A small-molecule ligand and the protein it binds are described below.
Small molecule (SMILES): CC(=O)N[C@@H]1[C@@H](O)[C@@H](O)[C@@H](CO)O[C@@H]1O

Sequence of chain 1.K:
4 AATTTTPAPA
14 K

Sequence of chain 1.C:
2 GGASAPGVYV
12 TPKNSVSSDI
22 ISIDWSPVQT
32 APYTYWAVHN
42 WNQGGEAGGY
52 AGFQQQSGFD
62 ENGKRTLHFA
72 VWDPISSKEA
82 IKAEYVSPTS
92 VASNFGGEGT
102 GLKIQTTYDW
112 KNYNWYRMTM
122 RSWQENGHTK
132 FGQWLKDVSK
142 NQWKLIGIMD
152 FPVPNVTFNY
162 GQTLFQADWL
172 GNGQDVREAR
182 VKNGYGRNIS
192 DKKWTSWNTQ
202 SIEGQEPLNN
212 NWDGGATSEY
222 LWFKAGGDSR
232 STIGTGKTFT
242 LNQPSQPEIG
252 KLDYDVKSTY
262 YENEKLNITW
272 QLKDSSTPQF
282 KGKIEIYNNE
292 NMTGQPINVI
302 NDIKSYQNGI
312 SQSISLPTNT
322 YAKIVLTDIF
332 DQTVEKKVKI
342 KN

Binding-site contacts:
Ligand atom C6 contacts residue GLN55 of chain 1.C at 3.4 Å.
Ligand atom C3 contacts residue THR7 of chain 1.K at 2.8 Å.
Ligand atom O5 contacts residue THR7 of chain 1.K at 2.3 Å (h-bond).
Ligand atom O4 contacts residue HIS69 of chain 1.C at 3.6 Å.
Ligand atom O6 contacts residue GLN55 of chain 1.C at 2.6 Å (h-bond).
Ligand atom O6 contacts residue GLN106 of chain 1.C at 3.9 Å.
Ligand atom C1 contacts residue TYR51 of chain 1.C at 3.4 Å (hydrophobic).
Ligand atom O6 contacts residue GLN57 of chain 1.C at 3.5 Å (h-bond).
Ligand atom C1 contacts residue THR7 of chain 1.K at 1.4 Å.
Ligand atom N2 contacts residue TYR51 of chain 1.C at 3.1 Å (h-bond).
Ligand atom C4 contacts residue THR7 of chain 1.K at 3.5 Å.
Ligand atom C4 contacts residue LYS104 of chain 1.C at 3.8 Å.
Ligand atom C8 contacts residue PHE96 of chain 1.C at 3.6 Å (hydrophobic).
Ligand atom O3 contacts residue GLU99 of chain 1.C at 2.7 Å (salt-bridge).
Ligand atom O7 contacts residue TYR51 of chain 1.C at 3.5 Å (h-bond).
Ligand atom O4 contacts residue GLN106 of chain 1.C at 2.9 Å (h-bond).
Ligand atom C5 contacts residue THR7 of chain 1.K at 2.9 Å.
Ligand atom N2 contacts residue THR7 of chain 1.K at 2.8 Å (h-bond).
Ligand atom N2 contacts residue GLU99 of chain 1.C at 3.0 Å (salt-bridge).
Ligand atom C7 contacts residue GLU99 of chain 1.C at 3.8 Å.
Ligand atom O3 contacts residue LYS104 of chain 1.C at 3.1 Å (salt-bridge).
Ligand atom C3 contacts residue GLU99 of chain 1.C at 3.4 Å.
Ligand atom C3 contacts residue LYS104 of chain 1.C at 3.9 Å.
Ligand atom O5 contacts residue HIS69 of chain 1.C at 3.9 Å.
Ligand atom C2 contacts residue THR7 of chain 1.K at 2.4 Å.
Ligand atom C2 contacts residue TYR51 of chain 1.C at 3.8 Å (hydrophobic).
Ligand atom O7 contacts residue ALA71 of chain 1.C at 3.4 Å.
Ligand atom C8 contacts residue TYR51 of chain 1.C at 3.3 Å (hydrophobic).
Ligand atom O7 contacts residue LYS104 of chain 1.C at 3.7 Å.
Ligand atom C2 contacts residue HIS69 of chain 1.C at 3.6 Å.
Ligand atom C7 contacts residue HIS69 of chain 1.C at 3.7 Å.
Ligand atom C1 contacts residue HIS69 of chain 1.C at 3.8 Å.
Ligand atom O4 contacts residue LYS104 of chain 1.C at 2.8 Å (salt-bridge).
Ligand atom C8 contacts residue TRP73 of chain 1.C at 3.9 Å (hydrophobic).
Ligand atom C3 contacts residue ALA5 of chain 1.K at 3.9 Å (hydrophobic).
Ligand atom O7 contacts residue HIS69 of chain 1.C at 2.7 Å (h-bond).
Ligand atom O5 contacts residue GLN55 of chain 1.C at 3.1 Å (h-bond).
Ligand atom C8 contacts residue GLU99 of chain 1.C at 3.6 Å.
Ligand atom C7 contacts residue TYR51 of chain 1.C at 3.1 Å (hydrophobic).
Ligand atom C6 contacts residue TRP170 of chain 1.C at 3.5 Å (hydrophobic).